Binding-site contacts:
Ligand atom C1 contacts residue ASN159 of chain 1.A at 1.4 Å.
Ligand atom C2 contacts residue ASN159 of chain 1.A at 2.4 Å.
Ligand atom C7 contacts residue GLU135 of chain 1.A at 3.8 Å.
Ligand atom C2 contacts residue GLU135 of chain 1.A at 3.8 Å.
Ligand atom C3 contacts residue ASN159 of chain 1.A at 3.8 Å.
Ligand atom N2 contacts residue GLU135 of chain 1.A at 2.9 Å (salt-bridge).
Ligand atom C1 contacts residue GLU135 of chain 1.A at 4.0 Å.
Ligand atom O7 contacts residue ASN159 of chain 1.A at 3.8 Å.
Ligand atom C3 contacts residue GLU135 of chain 1.A at 4.0 Å.
Ligand atom N2 contacts residue ASN159 of chain 1.A at 2.9 Å (h-bond).
Ligand atom C5 contacts residue ASN159 of chain 1.A at 3.7 Å.
Ligand atom C4 contacts residue ASN159 of chain 1.A at 4.2 Å.
Ligand atom C8 contacts residue GLU135 of chain 1.A at 3.7 Å.
Ligand atom C7 contacts residue ASN159 of chain 1.A at 3.5 Å.
Ligand atom O5 contacts residue ASN159 of chain 1.A at 2.4 Å (h-bond).

Sequence of chain 1.A:
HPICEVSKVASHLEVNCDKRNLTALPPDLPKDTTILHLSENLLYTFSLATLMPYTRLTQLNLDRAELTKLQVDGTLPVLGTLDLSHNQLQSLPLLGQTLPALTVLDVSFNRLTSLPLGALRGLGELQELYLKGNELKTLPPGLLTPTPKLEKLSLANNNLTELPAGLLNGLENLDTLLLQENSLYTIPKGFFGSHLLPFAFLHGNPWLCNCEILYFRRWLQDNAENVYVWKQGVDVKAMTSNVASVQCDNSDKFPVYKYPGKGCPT

A small-molecule ligand and the protein it binds are described below.
Small molecule (SMILES): CC(=O)N[C@H]1[C@H](O[C@H]2[C@H](O)[C@@H](NC(C)=O)CO[C@@H]2CO)O[C@H](CO)[C@@H](O[C@@H]2O[C@H](CO)[C@@H](O)[C@H](O[C@@H]3O[C@H](CO)[C@@H](O)[C@H](O)[C@@H]3O)[C@@H]2O)[C@@H]1O